A protein and the small-molecule ligand that binds it are described below.
Small molecule (SMILES): CC(=O)N[C@@H]1[C@@H](O)[C@H](O)[C@@H](CO)O[C@H]1O

Sequence of chain 1.D:
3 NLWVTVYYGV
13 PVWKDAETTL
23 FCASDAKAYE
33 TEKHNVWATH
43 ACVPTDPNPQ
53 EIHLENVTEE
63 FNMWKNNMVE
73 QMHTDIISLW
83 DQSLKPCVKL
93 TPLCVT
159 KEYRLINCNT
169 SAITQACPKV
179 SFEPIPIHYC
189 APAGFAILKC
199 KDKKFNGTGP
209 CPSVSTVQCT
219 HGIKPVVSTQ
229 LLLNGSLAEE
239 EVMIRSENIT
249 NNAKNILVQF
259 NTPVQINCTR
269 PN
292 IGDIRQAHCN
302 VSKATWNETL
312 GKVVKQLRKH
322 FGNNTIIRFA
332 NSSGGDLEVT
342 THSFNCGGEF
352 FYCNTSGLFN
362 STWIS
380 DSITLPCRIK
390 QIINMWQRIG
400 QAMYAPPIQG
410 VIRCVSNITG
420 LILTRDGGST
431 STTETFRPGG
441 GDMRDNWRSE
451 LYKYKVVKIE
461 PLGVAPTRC

Binding-site contacts:
Ligand atom O7 contacts residue ASN332 of chain 1.D at 2.8 Å (h-bond).
Ligand atom C8 contacts residue ASN332 of chain 1.D at 4.4 Å.
Ligand atom C7 contacts residue ASN332 of chain 1.D at 3.1 Å.
Ligand atom C3 contacts residue NAG2 of chain 1.BA at 4.4 Å.
Ligand atom C5 contacts residue ASN332 of chain 1.D at 3.7 Å.
Ligand atom C4 contacts residue NAG1 of chain 1.BA at 3.9 Å.
Ligand atom O6 contacts residue NAG1 of chain 1.BA at 4.2 Å.
Ligand atom C2 contacts residue ASN332 of chain 1.D at 2.5 Å.
Ligand atom C4 contacts residue NAG2 of chain 1.BA at 4.2 Å.
Ligand atom C3 contacts residue ASN332 of chain 1.D at 3.8 Å.
Ligand atom C4 contacts residue ASN332 of chain 1.D at 4.2 Å.
Ligand atom N2 contacts residue ASN332 of chain 1.D at 3.0 Å (h-bond).
Ligand atom N2 contacts residue SER333 of chain 1.D at 4.3 Å.
Ligand atom C8 contacts residue THR341 of chain 1.D at 3.7 Å.
Ligand atom C8 contacts residue SER333 of chain 1.D at 3.9 Å.
Ligand atom O3 contacts residue NAG2 of chain 1.BA at 3.3 Å (h-bond).
Ligand atom C2 contacts residue NAG1 of chain 1.BA at 4.3 Å.
Ligand atom C7 contacts residue THR341 of chain 1.D at 4.4 Å.
Ligand atom O7 contacts residue NAG1 of chain 1.BA at 4.2 Å.
Ligand atom C3 contacts residue NAG1 of chain 1.BA at 4.4 Å.
Ligand atom C7 contacts residue SER333 of chain 1.D at 4.1 Å.
Ligand atom O4 contacts residue NAG2 of chain 1.BA at 3.9 Å.
Ligand atom O5 contacts residue ASN332 of chain 1.D at 2.4 Å (h-bond).
Ligand atom C1 contacts residue ASN332 of chain 1.D at 1.4 Å.
Ligand atom O3 contacts residue NAG1 of chain 1.BA at 4.2 Å.
Ligand atom O7 contacts residue THR341 of chain 1.D at 4.2 Å.
Ligand atom O5 contacts residue SER357 of chain 1.D at 4.4 Å.
Ligand atom C8 contacts residue GLY335 of chain 1.D at 4.5 Å.